A small-molecule ligand and the protein it binds are described below.
Small molecule (SMILES): C[C@H](O)[C@H](N)[C@@H]1O[C@](O)(C(=O)O)C[C@H](O)[C@@H]1N

Sequence of chain 1.M:
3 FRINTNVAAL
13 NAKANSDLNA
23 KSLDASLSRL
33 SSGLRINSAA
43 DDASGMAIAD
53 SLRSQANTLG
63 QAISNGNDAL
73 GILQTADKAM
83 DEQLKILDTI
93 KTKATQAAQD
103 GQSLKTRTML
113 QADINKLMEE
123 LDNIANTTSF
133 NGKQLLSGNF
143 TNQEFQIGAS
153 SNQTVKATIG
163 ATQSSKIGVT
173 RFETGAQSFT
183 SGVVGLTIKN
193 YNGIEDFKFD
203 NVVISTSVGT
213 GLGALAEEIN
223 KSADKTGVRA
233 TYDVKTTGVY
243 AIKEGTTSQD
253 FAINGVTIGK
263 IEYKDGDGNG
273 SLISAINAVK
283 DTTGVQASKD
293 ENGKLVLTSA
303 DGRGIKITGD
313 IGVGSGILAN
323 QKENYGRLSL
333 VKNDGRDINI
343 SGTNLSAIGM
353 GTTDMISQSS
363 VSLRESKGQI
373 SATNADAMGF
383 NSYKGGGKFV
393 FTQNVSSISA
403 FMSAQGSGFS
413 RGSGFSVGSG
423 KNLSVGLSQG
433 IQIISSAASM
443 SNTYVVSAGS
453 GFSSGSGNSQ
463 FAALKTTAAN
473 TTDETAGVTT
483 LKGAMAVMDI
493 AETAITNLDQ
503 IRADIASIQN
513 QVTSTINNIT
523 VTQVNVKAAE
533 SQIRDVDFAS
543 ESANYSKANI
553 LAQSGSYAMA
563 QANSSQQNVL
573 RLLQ

Binding-site contacts:
Ligand atom C2 contacts residue GLN462 of chain 1.M at 4.5 Å.
Ligand atom C7 contacts residue MET442 of chain 1.M at 4.4 Å (hydrophobic).
Ligand atom O1A contacts residue SER456 of chain 1.M at 3.5 Å.
Ligand atom N5 contacts residue THR354 of chain 1.M at 4.3 Å.
Ligand atom C6 contacts residue MET357 of chain 1.M at 4.5 Å (hydrophobic).
Ligand atom O1B contacts residue GLY457 of chain 1.M at 4.0 Å.
Ligand atom O1A contacts residue SER461 of chain 1.M at 2.8 Å (h-bond).
Ligand atom O8 contacts residue SER456 of chain 1.M at 4.3 Å.
Ligand atom C1 contacts residue SER461 of chain 1.M at 1.9 Å.
Ligand atom N7 contacts residue ALA439 of chain 1.M at 4.1 Å.
Ligand atom N7 contacts residue MET442 of chain 1.M at 3.7 Å.
Ligand atom O4 contacts residue THR354 of chain 1.M at 2.2 Å (h-bond).
Ligand atom O4 contacts residue THR355 of chain 1.M at 4.2 Å.
Ligand atom C7 contacts residue MET357 of chain 1.M at 4.1 Å (hydrophobic).
Ligand atom C1 contacts residue GLY457 of chain 1.M at 3.6 Å.
Ligand atom O1B contacts residue GLY459 of chain 1.M at 3.7 Å.
Ligand atom C9 contacts residue ALA440 of chain 1.M at 4.4 Å (hydrophobic).
Ligand atom C8 contacts residue ALA439 of chain 1.M at 3.8 Å (hydrophobic).
Ligand atom N7 contacts residue MET357 of chain 1.M at 3.4 Å.
Ligand atom C2 contacts residue SER461 of chain 1.M at 1.4 Å.
Ligand atom C9 contacts residue ALA439 of chain 1.M at 3.5 Å (hydrophobic).
Ligand atom C4 contacts residue THR354 of chain 1.M at 3.4 Å.
Ligand atom C3 contacts residue SER461 of chain 1.M at 2.7 Å.
Ligand atom C7 contacts residue ALA439 of chain 1.M at 4.3 Å (hydrophobic).
Ligand atom O1A contacts residue GLY457 of chain 1.M at 2.5 Å (h-bond).
Ligand atom O1A contacts residue SER458 of chain 1.M at 4.4 Å.
Ligand atom C7 contacts residue SER461 of chain 1.M at 4.3 Å.
Ligand atom C4 contacts residue SER461 of chain 1.M at 3.5 Å.
Ligand atom C6 contacts residue SER461 of chain 1.M at 3.1 Å.
Ligand atom O6 contacts residue SER461 of chain 1.M at 2.4 Å (h-bond).
Ligand atom C5 contacts residue SER461 of chain 1.M at 3.9 Å.
Ligand atom C5 contacts residue THR354 of chain 1.M at 3.9 Å.
Ligand atom O1B contacts residue ASN460 of chain 1.M at 4.4 Å.
Ligand atom O1B contacts residue SER461 of chain 1.M at 2.4 Å (h-bond).
Ligand atom N7 contacts residue SER461 of chain 1.M at 4.2 Å.